Binding-site contacts:
Ligand atom C5 contacts residue LEU206 of chain 1.A at 4.0 Å (hydrophobic).
Ligand atom N17 contacts residue ASN204 of chain 1.A at 3.7 Å.
Ligand atom C16 contacts residue ARG85 of chain 1.A at 4.0 Å.
Ligand atom C9 contacts residue ALA104 of chain 1.A at 3.9 Å (hydrophobic).
Ligand atom C11 contacts residue PHE369 of chain 1.A at 3.8 Å (hydrophobic).
Ligand atom N13 contacts residue LEU206 of chain 1.A at 3.9 Å.
Ligand atom C6 contacts residue ALA216 of chain 1.A at 3.8 Å (hydrophobic).
Ligand atom N17 contacts residue ASP217 of chain 1.A at 3.6 Å.
Ligand atom N13 contacts residue TYR156 of chain 1.A at 3.7 Å.
Ligand atom N13 contacts residue GLU155 of chain 1.A at 3.9 Å.
Ligand atom C12 contacts residue ILE83 of chain 1.A at 3.8 Å (hydrophobic).
Ligand atom O2 contacts residue GLY84 of chain 1.A at 3.3 Å.
Ligand atom C8 contacts residue MET154 of chain 1.A at 3.7 Å (hydrophobic).
Ligand atom C12 contacts residue LEU206 of chain 1.A at 3.9 Å (hydrophobic).
Ligand atom O1 contacts residue LEU206 of chain 1.A at 4.0 Å.
Ligand atom C10 contacts residue LEU206 of chain 1.A at 3.4 Å (hydrophobic).
Ligand atom C22 contacts residue ASP203 of chain 1.A at 3.7 Å.
Ligand atom O1 contacts residue PHE369 of chain 1.A at 4.0 Å.
Ligand atom C11 contacts residue LEU206 of chain 1.A at 3.6 Å (hydrophobic).
Ligand atom C14 contacts residue LEU206 of chain 1.A at 3.8 Å (hydrophobic).
Ligand atom C9 contacts residue LEU206 of chain 1.A at 3.5 Å (hydrophobic).
Ligand atom C21 contacts residue ASN204 of chain 1.A at 3.4 Å.
Ligand atom C20 contacts residue ARG85 of chain 1.A at 3.5 Å.
Ligand atom C14 contacts residue ALA104 of chain 1.A at 3.4 Å (hydrophobic).
Ligand atom C14 contacts residue GLU155 of chain 1.A at 3.4 Å.
Ligand atom C12 contacts residue TYR156 of chain 1.A at 3.9 Å (hydrophobic).
Ligand atom C5 contacts residue VAL91 of chain 1.A at 4.0 Å (hydrophobic).
Ligand atom C8 contacts residue LEU206 of chain 1.A at 4.0 Å (hydrophobic).
Ligand atom C14 contacts residue MET157 of chain 1.A at 3.7 Å (hydrophobic).
Ligand atom C7 contacts residue ALA216 of chain 1.A at 3.5 Å (hydrophobic).
Ligand atom O2 contacts residue VAL91 of chain 1.A at 3.4 Å.
Ligand atom C12 contacts residue MET157 of chain 1.A at 3.8 Å (hydrophobic).
Ligand atom N13 contacts residue MET157 of chain 1.A at 3.0 Å (h-bond).
Ligand atom N13 contacts residue ALA104 of chain 1.A at 3.6 Å.
Ligand atom C12 contacts residue PHE369 of chain 1.A at 3.5 Å (hydrophobic).
Ligand atom C21 contacts residue ASP217 of chain 1.A at 3.7 Å.
Ligand atom C11 contacts residue ILE83 of chain 1.A at 4.0 Å (hydrophobic).
Ligand atom C15 contacts residue VAL91 of chain 1.A at 3.8 Å (hydrophobic).
Ligand atom C7 contacts residue MET154 of chain 1.A at 3.6 Å (hydrophobic).
Ligand atom C21 contacts residue ASP203 of chain 1.A at 3.4 Å.

A small-molecule ligand and the protein it binds are described below.
Small molecule (SMILES): O=S(=O)(c1cccc2cnccc12)N1CCCNCC1

Sequence of chain 1.A:
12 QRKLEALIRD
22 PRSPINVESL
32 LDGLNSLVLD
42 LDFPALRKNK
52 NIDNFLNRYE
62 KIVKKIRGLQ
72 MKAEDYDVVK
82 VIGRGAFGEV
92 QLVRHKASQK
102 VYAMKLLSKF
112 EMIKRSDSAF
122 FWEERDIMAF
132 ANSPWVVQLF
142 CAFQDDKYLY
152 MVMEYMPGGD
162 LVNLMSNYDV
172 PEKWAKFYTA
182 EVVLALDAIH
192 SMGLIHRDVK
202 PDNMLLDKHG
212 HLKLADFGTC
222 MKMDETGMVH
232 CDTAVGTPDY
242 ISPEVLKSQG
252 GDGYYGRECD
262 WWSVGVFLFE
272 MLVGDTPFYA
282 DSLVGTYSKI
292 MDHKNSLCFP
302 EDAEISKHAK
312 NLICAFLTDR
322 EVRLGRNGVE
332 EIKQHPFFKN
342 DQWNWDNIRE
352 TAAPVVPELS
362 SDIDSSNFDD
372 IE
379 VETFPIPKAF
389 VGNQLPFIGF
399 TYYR